This small molecule binds to this protein.
Small molecule (SMILES): CCn1c(C(=O)N(C2CC2)C2CC2)cc2c3c(ncn3C)c(Nc3cc(C)n(C)n3)nc21

Sequence of chain 1.B:
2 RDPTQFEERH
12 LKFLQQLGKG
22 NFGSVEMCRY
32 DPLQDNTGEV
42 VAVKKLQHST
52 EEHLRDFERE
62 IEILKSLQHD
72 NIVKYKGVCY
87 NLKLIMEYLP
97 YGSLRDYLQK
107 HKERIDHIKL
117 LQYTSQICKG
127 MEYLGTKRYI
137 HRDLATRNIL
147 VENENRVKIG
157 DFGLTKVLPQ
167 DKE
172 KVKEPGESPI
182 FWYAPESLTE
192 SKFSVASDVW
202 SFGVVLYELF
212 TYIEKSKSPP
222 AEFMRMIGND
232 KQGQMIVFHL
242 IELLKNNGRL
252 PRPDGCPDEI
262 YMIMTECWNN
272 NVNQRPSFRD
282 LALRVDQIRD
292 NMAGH

Binding-site contacts:
Ligand atom C11 contacts residue LEU146 of chain 1.B at 3.6 Å (hydrophobic).
Ligand atom N8 contacts residue TYR94 of chain 1.B at 3.8 Å.
Ligand atom O17 contacts residue GLY19 of chain 1.B at 3.2 Å.
Ligand atom C9 contacts residue LEU95 of chain 1.B at 3.5 Å (hydrophobic).
Ligand atom N30 contacts residue LEU18 of chain 1.B at 3.7 Å.
Ligand atom C27 contacts residue LEU95 of chain 1.B at 3.4 Å (hydrophobic).
Ligand atom C9 contacts residue ALA43 of chain 1.B at 3.5 Å (hydrophobic).
Ligand atom C2 contacts residue LEU146 of chain 1.B at 3.7 Å (hydrophobic).
Ligand atom C31 contacts residue TYR94 of chain 1.B at 3.4 Å (hydrophobic).
Ligand atom C22 contacts residue ASP157 of chain 1.B at 3.4 Å.
Ligand atom C31 contacts residue PRO96 of chain 1.B at 3.7 Å (hydrophobic).
Ligand atom C6 contacts residue LEU146 of chain 1.B at 3.4 Å (hydrophobic).
Ligand atom C18 contacts residue LEU18 of chain 1.B at 3.4 Å (hydrophobic).
Ligand atom C9 contacts residue GLU93 of chain 1.B at 3.2 Å.
Ligand atom C4 contacts residue LEU18 of chain 1.B at 3.8 Å (hydrophobic).
Ligand atom N7 contacts residue TYR94 of chain 1.B at 3.5 Å.
Ligand atom C24 contacts residue ARG143 of chain 1.B at 3.7 Å.
Ligand atom C26 contacts residue GLY98 of chain 1.B at 3.4 Å.
Ligand atom N7 contacts residue GLY98 of chain 1.B at 3.8 Å.
Ligand atom N30 contacts residue GLY98 of chain 1.B at 3.4 Å.
Ligand atom C25 contacts residue ASN144 of chain 1.B at 3.1 Å.
Ligand atom C23 contacts residue VAL26 of chain 1.B at 3.7 Å (hydrophobic).
Ligand atom C25 contacts residue ASP157 of chain 1.B at 3.5 Å.
Ligand atom C25 contacts residue ARG143 of chain 1.B at 3.6 Å.
Ligand atom C21 contacts residue ASP157 of chain 1.B at 3.7 Å.
Ligand atom C11 contacts residue ALA43 of chain 1.B at 3.6 Å (hydrophobic).
Ligand atom N10 contacts residue ALA43 of chain 1.B at 3.5 Å.
Ligand atom C26 contacts residue LEU95 of chain 1.B at 3.5 Å (hydrophobic).
Ligand atom N7 contacts residue LEU95 of chain 1.B at 2.9 Å (h-bond).
Ligand atom C9 contacts residue LEU146 of chain 1.B at 3.8 Å (hydrophobic).
Ligand atom C27 contacts residue PRO96 of chain 1.B at 3.6 Å (hydrophobic).
Ligand atom C1 contacts residue LEU146 of chain 1.B at 3.8 Å (hydrophobic).
Ligand atom C28 contacts residue TYR94 of chain 1.B at 3.3 Å (hydrophobic).
Ligand atom C27 contacts residue GLY98 of chain 1.B at 3.8 Å.
Ligand atom C27 contacts residue TYR94 of chain 1.B at 2.8 Å (hydrophobic).
Ligand atom N10 contacts residue LEU146 of chain 1.B at 3.4 Å.
Ligand atom C4 contacts residue LEU95 of chain 1.B at 3.8 Å (hydrophobic).
Ligand atom N8 contacts residue LEU95 of chain 1.B at 2.9 Å (h-bond).
Ligand atom C12 contacts residue VAL26 of chain 1.B at 3.7 Å (hydrophobic).
Ligand atom C11 contacts residue MET92 of chain 1.B at 3.8 Å (hydrophobic).